Binding-site contacts:
Ligand atom C20 contacts residue ARG104 of chain 1.BA at 3.7 Å.
Ligand atom O43 contacts residue GLN131 of chain 1.L at 3.3 Å (h-bond).
Ligand atom C18 contacts residue ARG104 of chain 1.BA at 3.8 Å.
Ligand atom C21 contacts residue MET60 of chain 1.N at 3.7 Å (hydrophobic).
Ligand atom C17 contacts residue ARG104 of chain 1.BA at 3.6 Å.
Ligand atom F23 contacts residue ILE131 of chain 1.N at 3.0 Å.
Ligand atom C36 contacts residue GLN131 of chain 1.L at 3.5 Å.
Ligand atom C04 contacts residue BEZ1 of chain 1.YA at 3.3 Å.
Ligand atom C02 contacts residue BEZ1 of chain 1.YA at 3.9 Å.
Ligand atom C19 contacts residue SER57 of chain 1.N at 3.4 Å.
Ligand atom N09 contacts residue TRP159 of chain 1.BA at 3.8 Å.
Ligand atom C29 contacts residue SER55 of chain 1.N at 3.6 Å.
Ligand atom N07 contacts residue TRP159 of chain 1.BA at 3.3 Å.
Ligand atom C05 contacts residue BEZ1 of chain 1.YA at 3.5 Å.
Ligand atom O13 contacts residue SER57 of chain 1.N at 3.4 Å.
Ligand atom C14 contacts residue ARG104 of chain 1.BA at 3.8 Å.
Ligand atom C18 contacts residue GLY79 of chain 1.BA at 3.0 Å.
Ligand atom C17 contacts residue HIS102 of chain 1.BA at 3.5 Å.
Ligand atom C39 contacts residue GLY112 of chain 1.N at 3.7 Å.
Ligand atom N22 contacts residue HIS102 of chain 1.BA at 2.8 Å (h-bond).
Ligand atom N07 contacts residue BEZ1 of chain 1.YA at 3.6 Å.
Ligand atom N22 contacts residue MET60 of chain 1.N at 3.3 Å.
Ligand atom C19 contacts residue GLY79 of chain 1.BA at 3.3 Å.
Ligand atom C03 contacts residue BEZ1 of chain 1.YA at 3.4 Å.
Ligand atom C24 contacts residue GLU134 of chain 1.N at 3.3 Å.
Ligand atom C14 contacts residue SER57 of chain 1.N at 3.6 Å.
Ligand atom C29 contacts residue SER57 of chain 1.N at 3.9 Å.
Ligand atom C37 contacts residue GLN131 of chain 1.L at 2.9 Å.
Ligand atom C40 contacts residue GLY112 of chain 1.N at 3.9 Å.
Ligand atom C17 contacts residue MET60 of chain 1.N at 3.6 Å (hydrophobic).
Ligand atom F23 contacts residue ILE56 of chain 1.N at 3.9 Å.
Ligand atom O13 contacts residue MET80 of chain 1.BA at 3.5 Å.
Ligand atom C39 contacts residue LEU2 of chain 1.YA at 3.7 Å (hydrophobic).
Ligand atom C16 contacts residue ARG104 of chain 1.BA at 3.5 Å.
Ligand atom C08 contacts residue TRP159 of chain 1.BA at 3.6 Å (hydrophobic).
Ligand atom C04 contacts residue TRP159 of chain 1.BA at 3.7 Å (hydrophobic).
Ligand atom C15 contacts residue ARG104 of chain 1.BA at 3.6 Å.
Ligand atom C06 contacts residue MET80 of chain 1.BA at 3.5 Å (hydrophobic).
Ligand atom C18 contacts residue HIS102 of chain 1.BA at 3.6 Å.
Ligand atom C24 contacts residue MET60 of chain 1.N at 3.8 Å (hydrophobic).

Sequence of chain 1.L:
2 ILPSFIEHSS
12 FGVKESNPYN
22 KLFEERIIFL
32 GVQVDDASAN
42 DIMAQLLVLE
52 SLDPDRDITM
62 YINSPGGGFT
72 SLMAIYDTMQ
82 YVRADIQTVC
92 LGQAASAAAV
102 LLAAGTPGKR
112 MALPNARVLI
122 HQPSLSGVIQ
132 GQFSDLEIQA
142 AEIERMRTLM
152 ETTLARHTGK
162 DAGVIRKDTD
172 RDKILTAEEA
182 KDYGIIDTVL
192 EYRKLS

Sequence of chain 1.YA:
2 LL

The small molecule below binds the protein below.
Small molecule (SMILES): COc1cc2c(Oc3ccc4[nH]c(C)cc4c3F)ncnc2cc1OCCCN1CCC(c2ccc(C(N)=O)cc2)CC1

Sequence of chain 1.N:
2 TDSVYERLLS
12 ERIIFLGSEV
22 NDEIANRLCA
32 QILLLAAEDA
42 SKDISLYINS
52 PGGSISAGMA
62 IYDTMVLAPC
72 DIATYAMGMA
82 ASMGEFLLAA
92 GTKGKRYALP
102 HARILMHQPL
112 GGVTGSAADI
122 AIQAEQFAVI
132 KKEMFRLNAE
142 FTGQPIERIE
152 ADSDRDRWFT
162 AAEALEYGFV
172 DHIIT

Sequence of chain 1.BA:
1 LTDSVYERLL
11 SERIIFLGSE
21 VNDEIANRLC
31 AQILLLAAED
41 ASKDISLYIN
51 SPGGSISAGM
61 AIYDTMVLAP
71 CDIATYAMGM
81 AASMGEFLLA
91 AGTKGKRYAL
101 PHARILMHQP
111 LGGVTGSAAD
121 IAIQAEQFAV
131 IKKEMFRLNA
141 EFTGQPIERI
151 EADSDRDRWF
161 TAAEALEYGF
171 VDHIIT